Sequence of chain 1.A:
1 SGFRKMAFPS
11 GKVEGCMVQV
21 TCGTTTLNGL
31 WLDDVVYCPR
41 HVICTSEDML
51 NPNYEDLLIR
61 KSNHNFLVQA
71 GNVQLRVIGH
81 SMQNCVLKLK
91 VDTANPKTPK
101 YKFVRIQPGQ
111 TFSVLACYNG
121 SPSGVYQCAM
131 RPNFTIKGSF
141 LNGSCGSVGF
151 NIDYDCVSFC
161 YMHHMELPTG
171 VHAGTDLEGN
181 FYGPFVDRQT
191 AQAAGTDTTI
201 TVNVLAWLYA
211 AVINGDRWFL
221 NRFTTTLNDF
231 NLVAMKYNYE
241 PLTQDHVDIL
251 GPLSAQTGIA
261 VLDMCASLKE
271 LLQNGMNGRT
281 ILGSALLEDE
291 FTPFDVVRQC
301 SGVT

Sequence of chain 2.A:
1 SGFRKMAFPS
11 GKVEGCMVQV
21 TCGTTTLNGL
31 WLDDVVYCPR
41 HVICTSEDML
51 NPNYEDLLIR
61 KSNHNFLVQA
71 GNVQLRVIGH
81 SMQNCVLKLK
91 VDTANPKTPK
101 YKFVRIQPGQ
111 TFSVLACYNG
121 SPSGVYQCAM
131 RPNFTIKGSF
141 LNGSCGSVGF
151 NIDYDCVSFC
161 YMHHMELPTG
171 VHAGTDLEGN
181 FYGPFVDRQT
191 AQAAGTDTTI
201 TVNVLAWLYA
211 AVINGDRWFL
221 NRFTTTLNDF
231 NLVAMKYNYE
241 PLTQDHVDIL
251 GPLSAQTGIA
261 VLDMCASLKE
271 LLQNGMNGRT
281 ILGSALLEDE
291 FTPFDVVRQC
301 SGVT

Binding-site contacts:
Ligand atom N02 contacts residue HIS164 of chain 1.A at 3.7 Å.
Ligand atom O08 contacts residue GLU166 of chain 1.A at 3.4 Å.
Ligand atom C05 contacts residue LEU141 of chain 1.A at 3.5 Å (hydrophobic).
Ligand atom C04 contacts residue HIS163 of chain 1.A at 3.5 Å.
Ligand atom C03 contacts residue HIS164 of chain 1.A at 3.6 Å.
Ligand atom O11 contacts residue LEU141 of chain 1.A at 4.0 Å.
Ligand atom O11 contacts residue ASN142 of chain 1.A at 3.7 Å.
Ligand atom C06 contacts residue LEU141 of chain 1.A at 3.7 Å (hydrophobic).
Ligand atom N09 contacts residue SER144 of chain 1.A at 3.9 Å.
Ligand atom C10 contacts residue GLY143 of chain 1.A at 3.8 Å.
Ligand atom C03 contacts residue SER144 of chain 1.A at 3.9 Å.
Ligand atom C04 contacts residue LEU141 of chain 1.A at 3.9 Å (hydrophobic).
Ligand atom C07 contacts residue LEU141 of chain 1.A at 3.8 Å (hydrophobic).
Ligand atom C13 contacts residue GLY143 of chain 1.A at 3.7 Å.
Ligand atom C06 contacts residue PHE140 of chain 1.A at 3.4 Å (hydrophobic).
Ligand atom C10 contacts residue CYS145 of chain 1.A at 3.7 Å (hydrophobic).
Ligand atom C15 contacts residue THR26 of chain 1.A at 3.4 Å.
Ligand atom N09 contacts residue HIS163 of chain 1.A at 2.8 Å (h-bond).
Ligand atom O11 contacts residue CYS145 of chain 1.A at 3.3 Å (h-bond).
Ligand atom C14 contacts residue THR25 of chain 1.A at 3.7 Å.
Ligand atom C03 contacts residue HIS163 of chain 1.A at 3.5 Å.
Ligand atom O08 contacts residue HIS163 of chain 1.A at 3.9 Å.
Ligand atom C03 contacts residue CYS145 of chain 1.A at 3.9 Å (hydrophobic).
Ligand atom O08 contacts residue PHE140 of chain 1.A at 3.1 Å (h-bond).
Ligand atom C07 contacts residue GLU166 of chain 1.A at 3.5 Å.
Ligand atom C07 contacts residue ASN142 of chain 1.A at 3.8 Å.
Ligand atom C01 contacts residue HIS41 of chain 1.A at 4.0 Å.
Ligand atom C06 contacts residue ASN142 of chain 1.A at 4.0 Å.
Ligand atom O11 contacts residue GLY143 of chain 1.A at 2.8 Å (h-bond).
Ligand atom N09 contacts residue PHE140 of chain 1.A at 3.6 Å.
Ligand atom C04 contacts residue SER144 of chain 1.A at 3.8 Å.
Ligand atom C06 contacts residue GLU166 of chain 1.A at 4.0 Å.
Ligand atom C15 contacts residue GLY143 of chain 1.A at 3.9 Å.
Ligand atom N02 contacts residue CYS145 of chain 1.A at 4.0 Å.
Ligand atom O11 contacts residue SER144 of chain 1.A at 3.4 Å (h-bond).
Ligand atom C07 contacts residue SER1 of chain 2.A at 3.9 Å.
Ligand atom C05 contacts residue ASN142 of chain 1.A at 3.8 Å.
Ligand atom C01 contacts residue HIS164 of chain 1.A at 3.3 Å.
Ligand atom N09 contacts residue GLU166 of chain 1.A at 3.9 Å.
Ligand atom C07 contacts residue PHE140 of chain 1.A at 3.5 Å (hydrophobic).

This small molecule binds to this protein.
Small molecule (SMILES): Cc1cc(CN(C)C(=O)NC2CC2)no1